Sequence of chain 33.B:
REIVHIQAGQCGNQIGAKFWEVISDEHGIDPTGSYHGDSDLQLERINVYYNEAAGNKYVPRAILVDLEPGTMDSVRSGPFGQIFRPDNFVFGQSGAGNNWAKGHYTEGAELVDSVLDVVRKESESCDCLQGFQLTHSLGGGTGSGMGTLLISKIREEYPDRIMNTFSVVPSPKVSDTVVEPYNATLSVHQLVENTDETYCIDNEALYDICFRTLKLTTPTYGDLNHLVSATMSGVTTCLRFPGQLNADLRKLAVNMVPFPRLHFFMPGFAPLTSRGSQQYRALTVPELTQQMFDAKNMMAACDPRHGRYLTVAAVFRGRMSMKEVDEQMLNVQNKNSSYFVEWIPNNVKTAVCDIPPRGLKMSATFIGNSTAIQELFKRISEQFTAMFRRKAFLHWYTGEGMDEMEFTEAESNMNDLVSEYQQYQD

Binding-site contacts:
Ligand atom PB contacts residue GLY10 of chain 33.B at 3.9 Å.
Ligand atom N1 contacts residue ASN226 of chain 33.B at 2.7 Å (h-bond).
Ligand atom O1B contacts residue MG1 of chain 33.F at 2.4 Å.
Ligand atom N3 contacts residue ASN204 of chain 33.B at 3.0 Å (h-bond).
Ligand atom O6 contacts residue GLN15 of chain 33.B at 2.5 Å (h-bond).
Ligand atom C6 contacts residue TYR222 of chain 33.B at 3.7 Å (hydrophobic).
Ligand atom N1 contacts residue TYR222 of chain 33.B at 3.2 Å.
Ligand atom N2 contacts residue ASN226 of chain 33.B at 2.9 Å (h-bond).
Ligand atom O3B contacts residue GLY142 of chain 33.B at 3.5 Å (h-bond).
Ligand atom O1G contacts residue ALA97 of chain 33.B at 3.0 Å (h-bond).
Ligand atom PG contacts residue MG1 of chain 33.F at 3.5 Å.
Ligand atom C6 contacts residue ASN226 of chain 33.B at 3.3 Å.
Ligand atom O1G contacts residue THR143 of chain 33.B at 3.4 Å.
Ligand atom PB contacts residue MG1 of chain 33.F at 3.7 Å.
Ligand atom C2 contacts residue ASN204 of chain 33.B at 3.4 Å.
Ligand atom C4' contacts residue SER138 of chain 33.B at 3.2 Å.
Ligand atom O2B contacts residue GLY10 of chain 33.B at 3.2 Å.
Ligand atom O3G contacts residue MG1 of chain 33.F at 2.5 Å.
Ligand atom O2G contacts residue GLY142 of chain 33.B at 3.0 Å (h-bond).
Ligand atom O1B contacts residue GLY10 of chain 33.B at 3.7 Å.
Ligand atom C2 contacts residue ASN226 of chain 33.B at 3.6 Å.
Ligand atom O4' contacts residue SER138 of chain 33.B at 3.3 Å (h-bond).
Ligand atom N3 contacts residue VAL169 of chain 33.B at 3.8 Å.
Ligand atom O3B contacts residue THR143 of chain 33.B at 3.1 Å (h-bond).
Ligand atom O2B contacts residue THR143 of chain 33.B at 2.7 Å (h-bond).
Ligand atom C6 contacts residue GLN15 of chain 33.B at 3.6 Å.
Ligand atom O3' contacts residue GLU181 of chain 33.B at 3.3 Å (salt-bridge).
Ligand atom O2B contacts residue GLY144 of chain 33.B at 2.7 Å (h-bond).
Ligand atom O6 contacts residue ASN226 of chain 33.B at 3.1 Å (h-bond).
Ligand atom O6 contacts residue TYR222 of chain 33.B at 3.8 Å.
Ligand atom O3B contacts residue MG1 of chain 33.F at 3.8 Å.
Ligand atom C2 contacts residue TYR222 of chain 33.B at 3.5 Å (hydrophobic).
Ligand atom PB contacts residue THR143 of chain 33.B at 3.3 Å.
Ligand atom O1B contacts residue GLN11 of chain 33.B at 3.2 Å (h-bond).
Ligand atom O2A contacts residue CYS12 of chain 33.B at 3.3 Å (h-bond).
Ligand atom PG contacts residue GLY142 of chain 33.B at 3.9 Å.
Ligand atom O2G contacts residue ASN99 of chain 33.B at 2.9 Å (h-bond).
Ligand atom O1A contacts residue GLN11 of chain 33.B at 3.1 Å.
Ligand atom O2A contacts residue GLN11 of chain 33.B at 3.5 Å (h-bond).
Ligand atom N2 contacts residue ASN204 of chain 33.B at 2.6 Å (h-bond).

A protein and the small-molecule ligand that binds it are described below.
Small molecule (SMILES): Nc1nc2c(ncn2[C@@H]2O[C@H](CO[P](=O)(O)C[P](=O)(O)OP(=O)(O)O)[C@@H](O)[C@H]2O)c(=O)[nH]1